Binding-site contacts:
Ligand atom O6 contacts residue PRO252 of chain 1.A at 3.4 Å.
Ligand atom C3 contacts residue GLU323 of chain 1.A at 4.2 Å.
Ligand atom O1 contacts residue THR89 of chain 1.A at 3.9 Å.
Ligand atom O5 contacts residue THR89 of chain 1.A at 3.0 Å (h-bond).
Ligand atom C6 contacts residue THR89 of chain 1.A at 4.4 Å.
Ligand atom C6 contacts residue VAL250 of chain 1.A at 3.7 Å (hydrophobic).
Ligand atom O6 contacts residue THR89 of chain 1.A at 4.2 Å.
Ligand atom C6 contacts residue GLU90 of chain 1.A at 4.4 Å.
Ligand atom C5 contacts residue TYR319 of chain 1.A at 3.9 Å (hydrophobic).
Ligand atom O3 contacts residue GLU323 of chain 1.A at 2.9 Å (salt-bridge).
Ligand atom O3 contacts residue THR89 of chain 1.A at 4.2 Å.
Ligand atom O3 contacts residue PRO88 of chain 1.A at 3.8 Å.
Ligand atom O4 contacts residue HIS79 of chain 1.A at 4.3 Å.
Ligand atom C1 contacts residue THR89 of chain 1.A at 3.6 Å.
Ligand atom O2 contacts residue GLY321 of chain 1.A at 3.9 Å.
Ligand atom O1 contacts residue GLU90 of chain 1.A at 3.3 Å (salt-bridge).
Ligand atom C4 contacts residue TYR319 of chain 1.A at 3.5 Å (hydrophobic).
Ligand atom C5 contacts residue VAL250 of chain 1.A at 4.2 Å (hydrophobic).
Ligand atom O6 contacts residue TYR319 of chain 1.A at 2.8 Å (h-bond).
Ligand atom C6 contacts residue THR89 of chain 1.A at 4.0 Å.
Ligand atom O2 contacts residue GLU323 of chain 1.A at 4.5 Å.
Ligand atom C4 contacts residue GLU318 of chain 1.A at 4.4 Å.
Ligand atom C1 contacts residue GLU90 of chain 1.A at 4.4 Å.
Ligand atom O4 contacts residue TYR319 of chain 1.A at 3.5 Å (h-bond).
Ligand atom O5 contacts residue GLU90 of chain 1.A at 4.1 Å.
Ligand atom O2 contacts residue THR322 of chain 1.A at 4.5 Å.
Ligand atom O5 contacts residue THR89 of chain 1.A at 4.1 Å.
Ligand atom O4 contacts residue VAL250 of chain 1.A at 3.4 Å.
Ligand atom C5 contacts residue THR89 of chain 1.A at 4.2 Å.
Ligand atom O1 contacts residue GLY91 of chain 1.A at 3.5 Å (h-bond).
Ligand atom O6 contacts residue GLU90 of chain 1.A at 3.1 Å (salt-bridge).
Ligand atom O6 contacts residue GLU90 of chain 1.A at 2.9 Å (salt-bridge).
Ligand atom O6 contacts residue THR89 of chain 1.A at 4.5 Å.
Ligand atom C6 contacts residue GLU90 of chain 1.A at 4.2 Å.
Ligand atom C4 contacts residue VAL250 of chain 1.A at 4.4 Å (hydrophobic).
Ligand atom O4 contacts residue GLY321 of chain 1.A at 4.3 Å.
Ligand atom O2 contacts residue THR89 of chain 1.A at 4.5 Å.
Ligand atom O4 contacts residue GLU318 of chain 1.A at 3.2 Å (salt-bridge).
Ligand atom C6 contacts residue TYR319 of chain 1.A at 3.2 Å (hydrophobic).
Ligand atom O6 contacts residue VAL250 of chain 1.A at 3.6 Å.

Sequence of chain 1.A:
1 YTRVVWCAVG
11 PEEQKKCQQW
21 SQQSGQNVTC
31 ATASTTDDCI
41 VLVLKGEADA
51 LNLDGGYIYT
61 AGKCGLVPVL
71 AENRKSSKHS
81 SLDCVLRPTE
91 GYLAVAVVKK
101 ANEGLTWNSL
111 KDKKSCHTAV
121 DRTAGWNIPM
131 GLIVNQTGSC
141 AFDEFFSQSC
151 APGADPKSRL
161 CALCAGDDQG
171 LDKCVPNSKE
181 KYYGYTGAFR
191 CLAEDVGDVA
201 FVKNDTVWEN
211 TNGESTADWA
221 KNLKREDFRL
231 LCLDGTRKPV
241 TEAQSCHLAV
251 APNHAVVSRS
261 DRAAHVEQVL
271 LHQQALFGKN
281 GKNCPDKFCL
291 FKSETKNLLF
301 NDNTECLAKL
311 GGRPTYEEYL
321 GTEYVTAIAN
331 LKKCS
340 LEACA

A small-molecule ligand and the protein it binds are described below.
Small molecule (SMILES): OC[C@H]1O[C@H](O[C@@]2(CO)O[C@H](CO)[C@@H](O)[C@@H]2O[C@H]2O[C@H](CO)[C@@H](O)[C@H](O)[C@H]2O)[C@H](O)[C@@H](O)[C@H]1O